Sequence of chain 1.A:
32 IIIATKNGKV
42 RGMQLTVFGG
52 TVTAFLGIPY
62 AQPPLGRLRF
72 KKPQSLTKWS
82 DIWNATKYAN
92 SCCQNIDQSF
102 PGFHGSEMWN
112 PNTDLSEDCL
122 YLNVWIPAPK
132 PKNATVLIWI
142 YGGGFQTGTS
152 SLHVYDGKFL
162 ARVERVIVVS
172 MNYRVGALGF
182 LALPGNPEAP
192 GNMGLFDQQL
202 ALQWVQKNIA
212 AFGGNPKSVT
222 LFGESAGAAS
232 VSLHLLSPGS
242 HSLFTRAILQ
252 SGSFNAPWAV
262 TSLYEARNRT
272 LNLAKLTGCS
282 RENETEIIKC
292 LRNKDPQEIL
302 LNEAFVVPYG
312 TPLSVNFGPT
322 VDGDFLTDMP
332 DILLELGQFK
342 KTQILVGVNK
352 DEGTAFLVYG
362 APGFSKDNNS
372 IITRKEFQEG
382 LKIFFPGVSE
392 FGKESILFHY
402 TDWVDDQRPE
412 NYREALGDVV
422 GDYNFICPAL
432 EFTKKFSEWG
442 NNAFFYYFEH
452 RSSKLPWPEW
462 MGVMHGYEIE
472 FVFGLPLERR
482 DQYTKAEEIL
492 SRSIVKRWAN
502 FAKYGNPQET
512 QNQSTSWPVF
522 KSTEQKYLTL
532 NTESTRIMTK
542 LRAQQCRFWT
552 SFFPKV

The protein below binds the small molecule below.
Small molecule (SMILES): CCCC[NH+](C)[C@@H](Cc1c[nH]c2ccccc12)C[NH+](C)CCC1CCCCCC1

Binding-site contacts:
Ligand atom C02 contacts residue THR148 of chain 1.A at 3.9 Å.
Ligand atom C21 contacts residue GLY145 of chain 1.A at 3.6 Å.
Ligand atom C26 contacts residue GLY145 of chain 1.A at 3.8 Å.
Ligand atom C03 contacts residue THR148 of chain 1.A at 3.6 Å.
Ligand atom C29 contacts residue LEU314 of chain 1.A at 3.8 Å (hydrophobic).
Ligand atom C15 contacts residue ALA356 of chain 1.A at 3.9 Å (hydrophobic).
Ligand atom N09 contacts residue PRO313 of chain 1.A at 3.6 Å (h-bond).
Ligand atom C01 contacts residue ASN96 of chain 1.A at 4.0 Å.
Ligand atom C12 contacts residue TYR360 of chain 1.A at 3.7 Å (hydrophobic).
Ligand atom N23 contacts residue SER315 of chain 1.A at 3.3 Å (h-bond).
Ligand atom C26 contacts residue PHE357 of chain 1.A at 3.8 Å (hydrophobic).
Ligand atom C27 contacts residue SER226 of chain 1.A at 3.5 Å.
Ligand atom C22 contacts residue GLY145 of chain 1.A at 3.8 Å.
Ligand atom C16 contacts residue HIS466 of chain 1.A at 3.2 Å.
Ligand atom C08 contacts residue PRO313 of chain 1.A at 3.1 Å (hydrophobic).
Ligand atom C25 contacts residue GLY145 of chain 1.A at 3.4 Å.
Ligand atom C19 contacts residue TYR360 of chain 1.A at 3.7 Å (hydrophobic).
Ligand atom C28 contacts residue TRP259 of chain 1.A at 4.0 Å (hydrophobic).
Ligand atom C22 contacts residue SER315 of chain 1.A at 3.4 Å.
Ligand atom C24 contacts residue LEU314 of chain 1.A at 3.9 Å (hydrophobic).
Ligand atom C10 contacts residue TYR360 of chain 1.A at 3.4 Å (hydrophobic).
Ligand atom C24 contacts residue GLY145 of chain 1.A at 3.5 Å.
Ligand atom C18 contacts residue ALA356 of chain 1.A at 3.9 Å (hydrophobic).
Ligand atom C29 contacts residue TRP259 of chain 1.A at 4.0 Å (hydrophobic).
Ligand atom C01 contacts residue ILE97 of chain 1.A at 3.7 Å (hydrophobic).
Ligand atom N23 contacts residue LEU314 of chain 1.A at 3.3 Å (h-bond).
Ligand atom C20 contacts residue GLY144 of chain 1.A at 3.8 Å.
Ligand atom C03 contacts residue ASP98 of chain 1.A at 3.9 Å.
Ligand atom C17 contacts residue TRP110 of chain 1.A at 3.3 Å (hydrophobic).
Ligand atom C13 contacts residue TYR360 of chain 1.A at 4.0 Å (hydrophobic).
Ligand atom C06 contacts residue THR148 of chain 1.A at 3.4 Å.
Ligand atom N23 contacts residue VAL316 of chain 1.A at 3.7 Å.
Ligand atom C17 contacts residue HIS466 of chain 1.A at 3.8 Å.
Ligand atom C18 contacts residue TRP458 of chain 1.A at 3.8 Å (hydrophobic).
Ligand atom C27 contacts residue PHE357 of chain 1.A at 3.7 Å (hydrophobic).
Ligand atom C15 contacts residue HIS466 of chain 1.A at 3.5 Å.
Ligand atom C17 contacts residue TYR468 of chain 1.A at 3.8 Å (hydrophobic).
Ligand atom N23 contacts residue GLY145 of chain 1.A at 3.7 Å.
Ligand atom C28 contacts residue PHE426 of chain 1.A at 3.8 Å (hydrophobic).
Ligand atom C02 contacts residue ASN96 of chain 1.A at 3.6 Å.